This small molecule binds to this protein.
Small molecule (SMILES): CC(=O)NC1CO[C@H](CO)[C@@H](O[C@@H]2O[C@H](CO)[C@@H](O)[C@H](O)[C@H]2NC(C)=O)[C@@H]1O

Binding-site contacts:
Ligand atom C1 contacts residue HIS1075 of chain 1.A at 3.6 Å.
Ligand atom C3 contacts residue ASN1072 of chain 1.A at 3.9 Å.
Ligand atom C7 contacts residue HIS1075 of chain 1.A at 4.1 Å.
Ligand atom O3 contacts residue HIS1075 of chain 1.A at 4.1 Å.
Ligand atom C5 contacts residue PHE1077 of chain 1.A at 3.9 Å (hydrophobic).
Ligand atom C2 contacts residue ASN1072 of chain 1.A at 2.5 Å.
Ligand atom O3 contacts residue THR1074 of chain 1.A at 4.0 Å.
Ligand atom N2 contacts residue THR1074 of chain 1.A at 2.9 Å (h-bond).
Ligand atom C7 contacts residue ASN1072 of chain 1.A at 3.9 Å.
Ligand atom O7 contacts residue THR1074 of chain 1.A at 2.9 Å (h-bond).
Ligand atom C8 contacts residue ASN1072 of chain 1.A at 4.2 Å.
Ligand atom N2 contacts residue ASN1072 of chain 1.A at 2.7 Å (h-bond).
Ligand atom O5 contacts residue HIS1075 of chain 1.A at 3.9 Å.
Ligand atom C1 contacts residue THR1074 of chain 1.A at 4.0 Å.
Ligand atom C2 contacts residue HIS1075 of chain 1.A at 3.8 Å.
Ligand atom O7 contacts residue HIS1075 of chain 1.A at 3.3 Å (h-bond).
Ligand atom C5 contacts residue HIS1075 of chain 1.A at 3.2 Å.
Ligand atom C7 contacts residue THR1074 of chain 1.A at 3.3 Å.
Ligand atom C4 contacts residue HIS1075 of chain 1.A at 3.4 Å.
Ligand atom C3 contacts residue HIS1075 of chain 1.A at 3.1 Å.
Ligand atom C5 contacts residue ASN1072 of chain 1.A at 3.9 Å.
Ligand atom C6 contacts residue HIS1075 of chain 1.A at 4.4 Å.
Ligand atom O5 contacts residue ASN1072 of chain 1.A at 2.6 Å (h-bond).
Ligand atom C3 contacts residue THR1074 of chain 1.A at 3.4 Å.
Ligand atom C1 contacts residue ASN1072 of chain 1.A at 1.7 Å.
Ligand atom C1 contacts residue PHE1077 of chain 1.A at 4.1 Å (hydrophobic).
Ligand atom O4 contacts residue HIS1075 of chain 1.A at 3.0 Å.
Ligand atom C6 contacts residue PHE1077 of chain 1.A at 3.6 Å (hydrophobic).
Ligand atom O5 contacts residue PHE1077 of chain 1.A at 3.5 Å.
Ligand atom C4 contacts residue ASN1072 of chain 1.A at 4.4 Å.
Ligand atom N2 contacts residue HIS1075 of chain 1.A at 4.1 Å.
Ligand atom O6 contacts residue PHE1077 of chain 1.A at 4.3 Å.
Ligand atom C2 contacts residue THR1074 of chain 1.A at 3.6 Å.

Sequence of chain 1.A:
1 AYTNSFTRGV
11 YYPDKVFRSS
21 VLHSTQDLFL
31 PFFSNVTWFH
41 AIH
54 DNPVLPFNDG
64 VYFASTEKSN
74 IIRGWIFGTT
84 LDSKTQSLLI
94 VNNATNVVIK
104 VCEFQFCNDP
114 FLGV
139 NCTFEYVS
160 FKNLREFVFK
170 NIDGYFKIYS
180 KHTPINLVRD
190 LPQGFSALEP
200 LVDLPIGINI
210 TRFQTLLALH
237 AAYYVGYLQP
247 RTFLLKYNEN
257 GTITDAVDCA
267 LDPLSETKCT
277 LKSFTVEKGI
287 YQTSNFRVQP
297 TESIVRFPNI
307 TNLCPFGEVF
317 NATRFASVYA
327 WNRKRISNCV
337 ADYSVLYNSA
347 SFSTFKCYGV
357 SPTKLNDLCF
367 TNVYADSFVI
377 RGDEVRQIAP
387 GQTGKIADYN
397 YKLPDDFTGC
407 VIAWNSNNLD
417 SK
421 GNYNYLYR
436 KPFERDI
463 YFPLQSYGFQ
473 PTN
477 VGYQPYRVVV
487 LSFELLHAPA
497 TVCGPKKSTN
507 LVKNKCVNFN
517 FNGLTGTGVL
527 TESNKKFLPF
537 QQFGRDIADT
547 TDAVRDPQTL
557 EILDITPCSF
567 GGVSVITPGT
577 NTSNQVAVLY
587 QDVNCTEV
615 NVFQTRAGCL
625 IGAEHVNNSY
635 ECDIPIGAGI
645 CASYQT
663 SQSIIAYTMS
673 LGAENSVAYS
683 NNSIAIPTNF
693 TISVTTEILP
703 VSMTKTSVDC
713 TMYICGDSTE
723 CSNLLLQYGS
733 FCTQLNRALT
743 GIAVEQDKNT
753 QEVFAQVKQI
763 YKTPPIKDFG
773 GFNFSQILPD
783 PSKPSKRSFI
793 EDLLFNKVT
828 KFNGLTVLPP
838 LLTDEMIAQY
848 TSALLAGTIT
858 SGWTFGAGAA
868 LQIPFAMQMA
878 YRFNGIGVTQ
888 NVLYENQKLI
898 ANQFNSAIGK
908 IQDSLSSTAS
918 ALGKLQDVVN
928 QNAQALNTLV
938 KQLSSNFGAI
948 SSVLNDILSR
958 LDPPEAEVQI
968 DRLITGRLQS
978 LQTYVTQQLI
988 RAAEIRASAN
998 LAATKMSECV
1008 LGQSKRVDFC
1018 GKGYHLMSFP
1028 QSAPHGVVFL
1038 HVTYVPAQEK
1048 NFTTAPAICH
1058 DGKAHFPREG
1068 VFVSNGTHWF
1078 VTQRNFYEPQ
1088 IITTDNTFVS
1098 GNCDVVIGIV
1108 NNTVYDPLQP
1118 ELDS